Binding-site contacts:
Ligand atom C2 contacts residue TYR170 of chain 3.A at 4.4 Å (hydrophobic).
Ligand atom O7 contacts residue ASN153 of chain 3.A at 3.3 Å (h-bond).
Ligand atom O5 contacts residue ASN153 of chain 3.A at 2.4 Å (h-bond).
Ligand atom O6 contacts residue TYR170 of chain 3.A at 4.4 Å.
Ligand atom N2 contacts residue ASP325 of chain 3.A at 3.2 Å (salt-bridge).
Ligand atom O7 contacts residue TYR170 of chain 3.A at 3.9 Å.
Ligand atom O3 contacts residue ASP325 of chain 3.A at 3.0 Å (salt-bridge).
Ligand atom C2 contacts residue ASP325 of chain 3.A at 4.0 Å.
Ligand atom C5 contacts residue TYR170 of chain 3.A at 4.2 Å (hydrophobic).
Ligand atom C7 contacts residue ASP325 of chain 3.A at 4.0 Å.
Ligand atom C3 contacts residue ASP325 of chain 3.A at 3.8 Å.
Ligand atom O3 contacts residue TYR170 of chain 3.A at 4.3 Å.
Ligand atom N2 contacts residue TYR170 of chain 3.A at 4.4 Å.
Ligand atom C8 contacts residue LEU172 of chain 3.A at 4.1 Å (hydrophobic).
Ligand atom C1 contacts residue TYR170 of chain 3.A at 3.8 Å (hydrophobic).
Ligand atom C5 contacts residue ASN153 of chain 3.A at 3.6 Å.
Ligand atom C7 contacts residue ASN153 of chain 3.A at 3.3 Å.
Ligand atom C7 contacts residue ASN141 of chain 3.A at 4.2 Å.
Ligand atom N2 contacts residue ASN153 of chain 3.A at 2.8 Å (h-bond).
Ligand atom O4 contacts residue TYR170 of chain 3.A at 4.2 Å.
Ligand atom C1 contacts residue ASN153 of chain 3.A at 1.4 Å.
Ligand atom C7 contacts residue TYR170 of chain 3.A at 4.0 Å (hydrophobic).
Ligand atom O7 contacts residue VAL139 of chain 3.A at 4.4 Å.
Ligand atom O7 contacts residue ASN141 of chain 3.A at 3.5 Å (h-bond).
Ligand atom C3 contacts residue TYR170 of chain 3.A at 3.8 Å (hydrophobic).
Ligand atom C8 contacts residue TYR170 of chain 3.A at 3.8 Å (hydrophobic).
Ligand atom C4 contacts residue ASN153 of chain 3.A at 4.2 Å.
Ligand atom C3 contacts residue ASN153 of chain 3.A at 3.6 Å.
Ligand atom C8 contacts residue ASP325 of chain 3.A at 3.8 Å.
Ligand atom C8 contacts residue VAL139 of chain 3.A at 3.9 Å (hydrophobic).
Ligand atom C2 contacts residue ASN153 of chain 3.A at 2.4 Å.
Ligand atom O5 contacts residue TYR170 of chain 3.A at 4.4 Å.
Ligand atom C8 contacts residue ASN153 of chain 3.A at 4.4 Å.
Ligand atom C4 contacts residue TYR170 of chain 3.A at 4.5 Å (hydrophobic).

Sequence of chain 3.A:
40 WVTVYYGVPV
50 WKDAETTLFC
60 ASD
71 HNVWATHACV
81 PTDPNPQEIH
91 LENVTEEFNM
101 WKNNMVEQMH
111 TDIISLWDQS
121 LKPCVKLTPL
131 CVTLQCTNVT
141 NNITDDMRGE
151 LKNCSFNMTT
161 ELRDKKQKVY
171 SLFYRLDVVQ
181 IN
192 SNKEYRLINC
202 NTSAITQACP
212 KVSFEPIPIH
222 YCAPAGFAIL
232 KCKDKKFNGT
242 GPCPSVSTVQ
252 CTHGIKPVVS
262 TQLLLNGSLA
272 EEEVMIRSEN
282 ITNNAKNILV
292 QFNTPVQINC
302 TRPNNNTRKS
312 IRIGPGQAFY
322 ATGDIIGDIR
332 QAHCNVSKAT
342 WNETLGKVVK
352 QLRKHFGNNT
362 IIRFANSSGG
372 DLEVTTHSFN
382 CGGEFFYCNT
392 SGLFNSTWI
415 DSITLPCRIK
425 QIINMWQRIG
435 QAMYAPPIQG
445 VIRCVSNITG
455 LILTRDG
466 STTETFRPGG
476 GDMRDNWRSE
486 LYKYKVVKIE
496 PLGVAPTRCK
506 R

A protein and the small-molecule ligand that binds it are described below.
Small molecule (SMILES): CC(=O)N[C@H]1[C@H](O[C@H]2[C@H](O)[C@@H](NC(C)=O)CO[C@@H]2CO)O[C@H](CO)[C@@H](O)[C@@H]1O